The small molecule below binds the protein below.
Small molecule (SMILES): CCN(CCO)CCCOc1ccc2c(Nc3cc(CC(=O)Nc4cccc(F)c4)n[nH]3)ncnc2c1

Sequence of chain 1.A:
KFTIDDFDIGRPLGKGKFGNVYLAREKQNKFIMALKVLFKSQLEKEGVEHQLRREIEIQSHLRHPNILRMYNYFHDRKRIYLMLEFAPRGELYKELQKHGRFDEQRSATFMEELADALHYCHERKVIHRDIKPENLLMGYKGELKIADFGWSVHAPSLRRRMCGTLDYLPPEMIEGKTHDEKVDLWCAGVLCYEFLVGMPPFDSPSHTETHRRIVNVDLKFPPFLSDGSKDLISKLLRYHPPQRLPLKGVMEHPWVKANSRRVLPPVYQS

Binding-site contacts:
Ligand atom CBC contacts residue GLU66 of chain 1.A at 3.5 Å.
Ligand atom CAQ contacts residue ALA98 of chain 1.A at 3.4 Å (hydrophobic).
Ligand atom CBC contacts residue LEU93 of chain 1.A at 3.6 Å (hydrophobic).
Ligand atom CAS contacts residue GLY101 of chain 1.A at 3.5 Å.
Ligand atom CAP contacts residue PRO99 of chain 1.A at 3.5 Å (hydrophobic).
Ligand atom CAO contacts residue PRO99 of chain 1.A at 3.7 Å (hydrophobic).
Ligand atom CAT contacts residue LEU95 of chain 1.A at 3.7 Å (hydrophobic).
Ligand atom CAK contacts residue LEU93 of chain 1.A at 3.7 Å (hydrophobic).
Ligand atom CAK contacts residue LYS47 of chain 1.A at 3.6 Å.
Ligand atom CAG contacts residue LEU93 of chain 1.A at 3.7 Å (hydrophobic).
Ligand atom NAX contacts residue GLN70 of chain 1.A at 3.1 Å (h-bond).
Ligand atom CBD contacts residue LEU93 of chain 1.A at 3.7 Å (hydrophobic).
Ligand atom N3 contacts residue ALA98 of chain 1.A at 2.9 Å (h-bond).
Ligand atom OBA contacts residue GLY101 of chain 1.A at 3.3 Å.
Ligand atom CAT contacts residue ALA158 of chain 1.A at 3.0 Å (hydrophobic).
Ligand atom CAQ contacts residue GLY101 of chain 1.A at 3.6 Å.
Ligand atom CAG contacts residue LEU63 of chain 1.A at 3.3 Å (hydrophobic).
Ligand atom NAY contacts residue LEU148 of chain 1.A at 3.6 Å.
Ligand atom C6 contacts residue LEU148 of chain 1.A at 3.3 Å (hydrophobic).
Ligand atom CBF contacts residue GLY101 of chain 1.A at 3.5 Å.
Ligand atom N3 contacts residue PHE97 of chain 1.A at 3.5 Å.
Ligand atom N1 contacts residue LEU148 of chain 1.A at 3.4 Å.
Ligand atom CAQ contacts residue PRO99 of chain 1.A at 3.7 Å (hydrophobic).
Ligand atom C2 contacts residue ALA98 of chain 1.A at 3.5 Å (hydrophobic).
Ligand atom CAK contacts residue GLU66 of chain 1.A at 3.7 Å.
Ligand atom C5 contacts residue LEU148 of chain 1.A at 3.6 Å (hydrophobic).
Ligand atom OAB contacts residue LYS47 of chain 1.A at 2.6 Å (salt-bridge).
Ligand atom CAE contacts residue GLU66 of chain 1.A at 3.5 Å.
Ligand atom CBD contacts residue GLN70 of chain 1.A at 3.6 Å.
Ligand atom CAH contacts residue MET81 of chain 1.A at 3.4 Å (hydrophobic).
Ligand atom FAD contacts residue LEU63 of chain 1.A at 3.4 Å.
Ligand atom CAH contacts residue GLN70 of chain 1.A at 3.2 Å.
Ligand atom FAD contacts residue PHE29 of chain 1.A at 3.3 Å.
Ligand atom CAE contacts residue ILE67 of chain 1.A at 3.7 Å (hydrophobic).
Ligand atom C2 contacts residue GLU96 of chain 1.A at 3.3 Å.
Ligand atom C2 contacts residue LEU148 of chain 1.A at 3.7 Å (hydrophobic).
Ligand atom CAG contacts residue GLU66 of chain 1.A at 3.4 Å.
Ligand atom CAL contacts residue LEU79 of chain 1.A at 3.5 Å (hydrophobic).
Ligand atom CBE contacts residue ALA158 of chain 1.A at 3.7 Å (hydrophobic).
Ligand atom CAM contacts residue ALA98 of chain 1.A at 3.1 Å (hydrophobic).